Sequence of chain 1.O:
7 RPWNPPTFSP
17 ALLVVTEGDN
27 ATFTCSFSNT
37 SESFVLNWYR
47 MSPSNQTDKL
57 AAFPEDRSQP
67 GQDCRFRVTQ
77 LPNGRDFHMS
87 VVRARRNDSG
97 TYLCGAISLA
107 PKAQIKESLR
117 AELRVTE

Binding-site contacts:
Ligand atom O2 contacts residue GLU38 of chain 1.O at 3.3 Å.
Ligand atom C1 contacts residue GLN76 of chain 1.O at 3.3 Å.
Ligand atom O6 contacts residue GLU38 of chain 1.O at 3.3 Å (salt-bridge).
Ligand atom O5 contacts residue GLY80 of chain 1.O at 4.0 Å.
Ligand atom O5 contacts residue ASN35 of chain 1.O at 2.3 Å (h-bond).
Ligand atom O7 contacts residue SER37 of chain 1.O at 3.1 Å (h-bond).
Ligand atom C3 contacts residue GLU38 of chain 1.O at 3.6 Å.
Ligand atom C6 contacts residue GLN76 of chain 1.O at 3.3 Å.
Ligand atom C5 contacts residue ASN35 of chain 1.O at 3.6 Å.
Ligand atom C3 contacts residue ASN35 of chain 1.O at 3.8 Å.
Ligand atom C8 contacts residue PRO78 of chain 1.O at 3.5 Å (hydrophobic).
Ligand atom C7 contacts residue GLY80 of chain 1.O at 3.8 Å.
Ligand atom C4 contacts residue GLU38 of chain 1.O at 3.9 Å.
Ligand atom C8 contacts residue GLY80 of chain 1.O at 3.5 Å.
Ligand atom C8 contacts residue GLN76 of chain 1.O at 3.8 Å.
Ligand atom C7 contacts residue GLU38 of chain 1.O at 3.9 Å.
Ligand atom C8 contacts residue THR36 of chain 1.O at 3.9 Å.
Ligand atom C8 contacts residue GLU38 of chain 1.O at 3.5 Å.
Ligand atom C3 contacts residue GLU38 of chain 1.O at 3.8 Å.
Ligand atom N2 contacts residue ASN35 of chain 1.O at 3.0 Å (h-bond).
Ligand atom C2 contacts residue ASN35 of chain 1.O at 2.5 Å.
Ligand atom C5 contacts residue GLN76 of chain 1.O at 3.5 Å.
Ligand atom C7 contacts residue SER37 of chain 1.O at 3.6 Å.
Ligand atom C8 contacts residue SER37 of chain 1.O at 3.6 Å.
Ligand atom C6 contacts residue GLN76 of chain 1.O at 3.3 Å.
Ligand atom O7 contacts residue GLY80 of chain 1.O at 3.2 Å.
Ligand atom O7 contacts residue GLU38 of chain 1.O at 3.9 Å.
Ligand atom O7 contacts residue ASN35 of chain 1.O at 2.8 Å (h-bond).
Ligand atom C7 contacts residue ASN35 of chain 1.O at 3.2 Å.
Ligand atom C1 contacts residue ASN35 of chain 1.O at 1.4 Å.
Ligand atom O7 contacts residue THR36 of chain 1.O at 3.1 Å.
Ligand atom O5 contacts residue PHE40 of chain 1.O at 3.8 Å.
Ligand atom O3 contacts residue GLU38 of chain 1.O at 2.7 Å (salt-bridge).
Ligand atom O6 contacts residue GLN76 of chain 1.O at 3.3 Å (h-bond).
Ligand atom C5 contacts residue GLY80 of chain 1.O at 4.0 Å.
Ligand atom C3 contacts residue PHE40 of chain 1.O at 4.0 Å (hydrophobic).
Ligand atom O5 contacts residue GLN76 of chain 1.O at 2.8 Å (h-bond).
Ligand atom O3 contacts residue GLU38 of chain 1.O at 2.9 Å (salt-bridge).
Ligand atom C2 contacts residue GLU38 of chain 1.O at 3.5 Å.
Ligand atom C5 contacts residue PHE40 of chain 1.O at 3.9 Å (hydrophobic).

The protein below binds the small molecule below.
Small molecule (SMILES): CC(=O)N[C@H]1[C@H](O[C@H]2[C@H](O)[C@@H](NC(C)=O)CO[C@@H]2CO[C@@H]2O[C@@H](C)[C@@H](O)[C@@H](O)[C@@H]2O)O[C@H](CO)[C@@H](O[C@@H]2O[C@H](CO)[C@@H](O)[C@H](O)[C@@H]2O)[C@@H]1O